Sequence of chain 1.B:
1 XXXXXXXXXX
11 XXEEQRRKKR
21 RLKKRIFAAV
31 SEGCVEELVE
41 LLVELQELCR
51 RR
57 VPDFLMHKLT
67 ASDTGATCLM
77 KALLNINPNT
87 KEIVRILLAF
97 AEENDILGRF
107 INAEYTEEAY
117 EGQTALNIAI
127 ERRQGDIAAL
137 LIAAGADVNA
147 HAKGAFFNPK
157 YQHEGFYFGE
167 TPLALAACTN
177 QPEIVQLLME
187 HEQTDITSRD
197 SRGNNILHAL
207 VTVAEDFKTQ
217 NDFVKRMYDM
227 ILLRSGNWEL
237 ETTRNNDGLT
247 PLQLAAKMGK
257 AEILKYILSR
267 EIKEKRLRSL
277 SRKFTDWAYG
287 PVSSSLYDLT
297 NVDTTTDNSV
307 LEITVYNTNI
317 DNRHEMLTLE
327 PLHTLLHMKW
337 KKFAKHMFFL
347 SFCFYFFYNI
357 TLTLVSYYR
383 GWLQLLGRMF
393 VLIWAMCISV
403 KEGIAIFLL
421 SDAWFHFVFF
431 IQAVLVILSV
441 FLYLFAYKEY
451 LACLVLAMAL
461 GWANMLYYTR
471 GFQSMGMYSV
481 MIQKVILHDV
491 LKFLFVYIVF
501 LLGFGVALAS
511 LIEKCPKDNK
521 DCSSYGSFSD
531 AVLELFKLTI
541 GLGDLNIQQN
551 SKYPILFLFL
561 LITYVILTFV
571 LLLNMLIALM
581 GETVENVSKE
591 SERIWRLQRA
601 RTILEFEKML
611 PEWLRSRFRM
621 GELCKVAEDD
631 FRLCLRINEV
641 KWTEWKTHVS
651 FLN

A small-molecule ligand and the protein it binds are described below.
Small molecule (SMILES): NCCOB(c1ccccc1)c1ccccc1

Binding-site contacts:
Ligand atom B01 contacts residue HIS329 of chain 1.B at 3.2 Å.
Ligand atom C05 contacts residue LEU323 of chain 1.B at 3.4 Å (hydrophobic).
Ligand atom C16 contacts residue THR324 of chain 1.B at 3.8 Å.
Ligand atom C10 contacts residue HIS333 of chain 1.B at 3.9 Å.
Ligand atom C10 contacts residue LEU332 of chain 1.B at 3.5 Å (hydrophobic).
Ligand atom C07 contacts residue HIS320 of chain 1.B at 4.1 Å.
Ligand atom C02 contacts residue ARG596 of chain 1.B at 4.2 Å.
Ligand atom C05 contacts residue LEU597 of chain 1.B at 4.3 Å (hydrophobic).
Ligand atom N17 contacts residue THR324 of chain 1.B at 3.3 Å.
Ligand atom C15 contacts residue THR324 of chain 1.B at 4.0 Å.
Ligand atom C05 contacts residue ARG596 of chain 1.B at 4.2 Å.
Ligand atom O14 contacts residue HIS329 of chain 1.B at 2.1 Å (h-bond).
Ligand atom C07 contacts residue ARG596 of chain 1.B at 3.5 Å.
Ligand atom C09 contacts residue HIS329 of chain 1.B at 3.7 Å.
Ligand atom C03 contacts residue LEU323 of chain 1.B at 4.1 Å (hydrophobic).
Ligand atom C03 contacts residue LEU332 of chain 1.B at 3.9 Å (hydrophobic).
Ligand atom C15 contacts residue LEU323 of chain 1.B at 4.0 Å (hydrophobic).
Ligand atom C12 contacts residue ARG599 of chain 1.B at 4.1 Å.
Ligand atom C04 contacts residue LEU332 of chain 1.B at 4.3 Å (hydrophobic).
Ligand atom C06 contacts residue HIS320 of chain 1.B at 3.3 Å.
Ligand atom C08 contacts residue HIS329 of chain 1.B at 3.5 Å.
Ligand atom N17 contacts residue HIS329 of chain 1.B at 1.6 Å.
Ligand atom C05 contacts residue HIS320 of chain 1.B at 4.0 Å.
Ligand atom C04 contacts residue LEU323 of chain 1.B at 3.0 Å (hydrophobic).
Ligand atom C02 contacts residue HIS329 of chain 1.B at 4.3 Å.
Ligand atom C04 contacts residue ARG596 of chain 1.B at 4.5 Å.
Ligand atom N17 contacts residue LEU325 of chain 1.B at 3.6 Å (h-bond).
Ligand atom C16 contacts residue HIS329 of chain 1.B at 1.8 Å.
Ligand atom N17 contacts residue LEU323 of chain 1.B at 3.2 Å (h-bond).
Ligand atom C16 contacts residue LEU323 of chain 1.B at 4.2 Å (hydrophobic).
Ligand atom C09 contacts residue LEU332 of chain 1.B at 3.9 Å (hydrophobic).
Ligand atom C11 contacts residue HIS333 of chain 1.B at 4.4 Å.
Ligand atom C15 contacts residue HIS329 of chain 1.B at 2.2 Å.
Ligand atom C13 contacts residue HIS329 of chain 1.B at 4.0 Å.
Ligand atom C06 contacts residue ARG596 of chain 1.B at 3.5 Å.